The protein below binds the small molecule below.
Small molecule (SMILES): OC[C@@H](O)C(O)[C@@H](O)CO

Sequence of chain 4.A:
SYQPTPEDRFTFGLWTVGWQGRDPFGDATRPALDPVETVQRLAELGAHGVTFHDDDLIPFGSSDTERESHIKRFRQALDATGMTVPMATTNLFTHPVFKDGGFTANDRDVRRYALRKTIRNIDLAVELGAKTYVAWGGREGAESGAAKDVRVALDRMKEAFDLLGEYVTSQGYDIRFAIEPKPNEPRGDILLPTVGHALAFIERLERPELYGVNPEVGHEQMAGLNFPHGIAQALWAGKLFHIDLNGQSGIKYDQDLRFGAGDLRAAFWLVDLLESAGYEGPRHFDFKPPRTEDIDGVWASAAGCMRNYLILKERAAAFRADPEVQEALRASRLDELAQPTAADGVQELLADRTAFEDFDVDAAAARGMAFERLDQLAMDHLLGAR

Binding-site contacts:
Ligand atom O5 contacts residue TRP136 of chain 1.A at 3.6 Å.
Ligand atom O3 contacts residue ASP286 of chain 1.A at 2.8 Å (salt-bridge).
Ligand atom C1 contacts residue PHE25 of chain 4.A at 3.5 Å (hydrophobic).
Ligand atom C2 contacts residue TRP136 of chain 1.A at 3.7 Å (hydrophobic).
Ligand atom O5 contacts residue HIS53 of chain 1.A at 2.6 Å (h-bond).
Ligand atom C1 contacts residue TRP136 of chain 1.A at 3.6 Å (hydrophobic).
Ligand atom O2 contacts residue MN1 of chain 1.C at 2.2 Å.
Ligand atom O2 contacts residue GLU180 of chain 1.A at 3.0 Å (salt-bridge).
Ligand atom C2 contacts residue ASP286 of chain 1.A at 3.7 Å.
Ligand atom C5 contacts residue HIS53 of chain 1.A at 3.3 Å.
Ligand atom C2 contacts residue MN1 of chain 1.C at 3.3 Å.
Ligand atom C2 contacts residue GLU180 of chain 1.A at 3.7 Å.
Ligand atom C3 contacts residue ASP286 of chain 1.A at 3.5 Å.
Ligand atom C4 contacts residue GLU180 of chain 1.A at 3.2 Å.
Ligand atom O1 contacts residue HIS219 of chain 1.A at 3.2 Å (h-bond).
Ligand atom C3 contacts residue MN1 of chain 1.C at 3.5 Å.
Ligand atom O2 contacts residue MN1 of chain 1.D at 3.7 Å.
Ligand atom O1 contacts residue PHE25 of chain 4.A at 3.5 Å.
Ligand atom O2 contacts residue OH1 of chain 1.G at 2.7 Å (h-bond).
Ligand atom O1 contacts residue ASP254 of chain 1.A at 3.0 Å (salt-bridge).
Ligand atom O4 contacts residue MN1 of chain 1.C at 2.3 Å.
Ligand atom O4 contacts residue ASP244 of chain 1.A at 3.1 Å (salt-bridge).
Ligand atom O3 contacts residue MN1 of chain 1.C at 3.7 Å.
Ligand atom O1 contacts residue MN1 of chain 1.D at 3.5 Å.
Ligand atom O1 contacts residue LYS182 of chain 1.A at 2.8 Å (salt-bridge).
Ligand atom C4 contacts residue TRP136 of chain 1.A at 3.7 Å (hydrophobic).
Ligand atom O2 contacts residue HIS219 of chain 1.A at 3.2 Å.
Ligand atom C4 contacts residue ASP286 of chain 1.A at 3.7 Å.
Ligand atom O3 contacts residue TRP15 of chain 1.A at 3.5 Å (h-bond).
Ligand atom C2 contacts residue OH1 of chain 1.G at 3.6 Å.
Ligand atom O4 contacts residue ASP286 of chain 1.A at 2.9 Å (salt-bridge).
Ligand atom O2 contacts residue GLU216 of chain 1.A at 2.9 Å (salt-bridge).
Ligand atom C1 contacts residue OH1 of chain 1.G at 3.4 Å.
Ligand atom O1 contacts residue OH1 of chain 1.G at 3.4 Å (h-bond).
Ligand atom O4 contacts residue GLU180 of chain 1.A at 2.5 Å (salt-bridge).
Ligand atom C3 contacts residue TRP136 of chain 1.A at 3.7 Å (hydrophobic).
Ligand atom C4 contacts residue MN1 of chain 1.C at 3.3 Å.
Ligand atom O2 contacts residue ASP286 of chain 1.A at 2.9 Å (salt-bridge).
Ligand atom O1 contacts residue TRP136 of chain 1.A at 3.6 Å.
Ligand atom O5 contacts residue PHE93 of chain 1.A at 3.7 Å.

Sequence of chain 1.A:
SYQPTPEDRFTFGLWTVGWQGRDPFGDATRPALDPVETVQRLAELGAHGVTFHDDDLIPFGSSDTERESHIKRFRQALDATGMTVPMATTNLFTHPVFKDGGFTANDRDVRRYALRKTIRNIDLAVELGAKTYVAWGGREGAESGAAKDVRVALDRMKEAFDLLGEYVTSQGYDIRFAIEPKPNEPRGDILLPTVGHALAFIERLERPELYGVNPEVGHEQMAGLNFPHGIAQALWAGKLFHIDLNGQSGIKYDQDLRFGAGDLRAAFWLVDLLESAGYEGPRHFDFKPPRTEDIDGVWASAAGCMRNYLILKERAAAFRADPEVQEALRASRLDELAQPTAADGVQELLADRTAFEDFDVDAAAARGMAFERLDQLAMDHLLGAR